Binding-site contacts:
Ligand atom O3' contacts residue GLN72 of chain 2.A at 4.4 Å.
Ligand atom O2' contacts residue GLN73 of chain 2.A at 3.0 Å (h-bond).
Ligand atom C5 contacts residue TYR76 of chain 2.A at 3.5 Å (hydrophobic).
Ligand atom C2' contacts residue GLN73 of chain 2.A at 4.1 Å.
Ligand atom C1' contacts residue TYR76 of chain 2.A at 3.7 Å (hydrophobic).
Ligand atom O6 contacts residue TYR76 of chain 2.A at 3.5 Å (h-bond).
Ligand atom O1P contacts residue ARG310 of chain 2.A at 4.0 Å.
Ligand atom O3P contacts residue ARG310 of chain 2.A at 4.1 Å.
Ligand atom C8 contacts residue VAL46 of chain 1.A at 4.4 Å (hydrophobic).
Ligand atom N1 contacts residue TYR76 of chain 2.A at 4.0 Å.
Ligand atom N3 contacts residue GLN73 of chain 2.A at 4.0 Å.
Ligand atom N3 contacts residue TYR76 of chain 2.A at 3.7 Å.
Ligand atom P contacts residue ARG311 of chain 2.A at 3.7 Å.
Ligand atom C2 contacts residue VAL46 of chain 1.A at 4.2 Å (hydrophobic).
Ligand atom N9 contacts residue TYR76 of chain 2.A at 3.6 Å.
Ligand atom C4 contacts residue VAL46 of chain 1.A at 3.7 Å (hydrophobic).
Ligand atom N7 contacts residue VAL46 of chain 1.A at 4.4 Å.
Ligand atom C4' contacts residue GLN72 of chain 2.A at 4.3 Å.
Ligand atom O2' contacts residue ASP43 of chain 1.A at 3.4 Å (salt-bridge).
Ligand atom C2 contacts residue TYR76 of chain 2.A at 3.9 Å (hydrophobic).
Ligand atom C1' contacts residue GLN73 of chain 2.A at 4.4 Å.
Ligand atom N7 contacts residue TYR76 of chain 2.A at 3.5 Å.
Ligand atom N3 contacts residue VAL46 of chain 1.A at 3.9 Å.
Ligand atom P contacts residue ARG310 of chain 2.A at 3.8 Å.
Ligand atom C2 contacts residue ASN45 of chain 1.A at 4.2 Å.
Ligand atom C4 contacts residue TYR76 of chain 2.A at 3.6 Å (hydrophobic).
Ligand atom C6 contacts residue VAL46 of chain 1.A at 4.3 Å (hydrophobic).
Ligand atom O2P contacts residue ARG310 of chain 2.A at 2.7 Å (salt-bridge).
Ligand atom C5 contacts residue VAL46 of chain 1.A at 4.0 Å (hydrophobic).
Ligand atom O4' contacts residue GLN72 of chain 2.A at 3.7 Å.
Ligand atom N9 contacts residue VAL46 of chain 1.A at 4.1 Å.
Ligand atom C2' contacts residue VAL46 of chain 1.A at 3.9 Å (hydrophobic).
Ligand atom O3P contacts residue ARG311 of chain 2.A at 3.1 Å (salt-bridge).
Ligand atom C3' contacts residue VAL46 of chain 1.A at 4.3 Å (hydrophobic).
Ligand atom C6 contacts residue TYR76 of chain 2.A at 3.5 Å (hydrophobic).
Ligand atom O3P contacts residue ARG243 of chain 2.A at 4.0 Å.
Ligand atom C8 contacts residue TYR76 of chain 2.A at 3.6 Å (hydrophobic).
Ligand atom C2' contacts residue ASP43 of chain 1.A at 4.1 Å.
Ligand atom O4' contacts residue TYR76 of chain 2.A at 3.5 Å.
Ligand atom O1P contacts residue ARG311 of chain 2.A at 2.7 Å (salt-bridge).

Sequence of chain 1.A:
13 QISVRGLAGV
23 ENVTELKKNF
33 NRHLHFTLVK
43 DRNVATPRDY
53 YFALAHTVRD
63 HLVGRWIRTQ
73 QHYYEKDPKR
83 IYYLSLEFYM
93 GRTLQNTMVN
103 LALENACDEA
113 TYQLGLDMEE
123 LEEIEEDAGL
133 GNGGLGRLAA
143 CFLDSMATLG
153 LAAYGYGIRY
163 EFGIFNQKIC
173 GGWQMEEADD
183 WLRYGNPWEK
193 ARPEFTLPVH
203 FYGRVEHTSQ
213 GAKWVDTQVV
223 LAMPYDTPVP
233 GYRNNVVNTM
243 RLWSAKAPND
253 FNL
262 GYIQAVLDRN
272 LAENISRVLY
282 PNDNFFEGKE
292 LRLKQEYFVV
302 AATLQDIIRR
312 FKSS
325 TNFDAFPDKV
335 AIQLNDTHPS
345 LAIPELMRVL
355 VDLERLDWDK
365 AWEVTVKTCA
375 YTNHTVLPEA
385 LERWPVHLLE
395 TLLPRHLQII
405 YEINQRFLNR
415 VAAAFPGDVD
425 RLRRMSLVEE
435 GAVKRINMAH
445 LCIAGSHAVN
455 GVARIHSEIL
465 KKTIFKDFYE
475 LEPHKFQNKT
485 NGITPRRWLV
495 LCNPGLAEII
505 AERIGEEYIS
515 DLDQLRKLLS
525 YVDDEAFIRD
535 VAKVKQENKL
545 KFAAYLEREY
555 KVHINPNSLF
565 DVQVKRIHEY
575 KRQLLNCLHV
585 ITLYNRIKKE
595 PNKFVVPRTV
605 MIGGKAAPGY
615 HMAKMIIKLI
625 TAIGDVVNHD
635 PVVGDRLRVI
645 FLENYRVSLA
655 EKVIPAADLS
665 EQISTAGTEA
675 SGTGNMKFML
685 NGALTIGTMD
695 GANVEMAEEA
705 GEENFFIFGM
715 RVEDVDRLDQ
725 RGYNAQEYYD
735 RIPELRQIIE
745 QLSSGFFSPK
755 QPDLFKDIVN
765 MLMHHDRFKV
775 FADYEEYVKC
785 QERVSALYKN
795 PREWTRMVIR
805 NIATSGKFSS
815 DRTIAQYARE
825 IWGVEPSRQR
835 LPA

Sequence of chain 2.A:
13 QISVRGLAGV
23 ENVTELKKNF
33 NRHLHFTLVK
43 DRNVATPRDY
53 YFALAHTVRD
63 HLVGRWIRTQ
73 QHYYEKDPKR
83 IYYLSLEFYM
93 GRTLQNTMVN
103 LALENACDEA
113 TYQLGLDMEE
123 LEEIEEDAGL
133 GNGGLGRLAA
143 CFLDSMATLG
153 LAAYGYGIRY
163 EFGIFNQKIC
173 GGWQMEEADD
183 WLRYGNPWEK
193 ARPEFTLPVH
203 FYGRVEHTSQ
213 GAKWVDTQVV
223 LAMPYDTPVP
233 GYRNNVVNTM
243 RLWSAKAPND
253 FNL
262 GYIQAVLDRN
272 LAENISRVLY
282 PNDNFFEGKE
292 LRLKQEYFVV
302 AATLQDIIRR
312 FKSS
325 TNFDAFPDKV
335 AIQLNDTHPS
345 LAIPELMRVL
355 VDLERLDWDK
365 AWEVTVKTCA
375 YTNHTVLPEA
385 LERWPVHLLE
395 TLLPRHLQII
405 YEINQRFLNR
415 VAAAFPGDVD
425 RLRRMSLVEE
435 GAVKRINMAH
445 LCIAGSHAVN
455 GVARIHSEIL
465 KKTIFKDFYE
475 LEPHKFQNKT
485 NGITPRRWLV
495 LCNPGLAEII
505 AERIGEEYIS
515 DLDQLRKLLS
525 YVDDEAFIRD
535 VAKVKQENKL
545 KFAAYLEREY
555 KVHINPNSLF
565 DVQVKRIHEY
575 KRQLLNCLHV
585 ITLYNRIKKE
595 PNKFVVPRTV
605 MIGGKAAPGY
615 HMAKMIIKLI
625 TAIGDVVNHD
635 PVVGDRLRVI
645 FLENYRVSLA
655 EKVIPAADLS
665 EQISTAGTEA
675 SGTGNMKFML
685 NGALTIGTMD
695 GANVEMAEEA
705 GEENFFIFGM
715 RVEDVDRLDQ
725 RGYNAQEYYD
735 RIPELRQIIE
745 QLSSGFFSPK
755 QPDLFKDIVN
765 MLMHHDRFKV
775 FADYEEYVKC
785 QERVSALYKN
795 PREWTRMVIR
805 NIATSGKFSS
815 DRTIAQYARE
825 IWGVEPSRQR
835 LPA

This protein binds this small molecule.
Small molecule (SMILES): O=c1[nH]cnc2c1ncn2[C@@H]1O[C@H](COP(=O)(O)O)[C@@H](O)[C@H]1O